Binding-site contacts:
Ligand atom C9 contacts residue LEU270 of chain 1.A at 4.1 Å (hydrophobic).
Ligand atom N2 contacts residue ALA274 of chain 1.A at 4.3 Å.
Ligand atom C3 contacts residue HEM1 of chain 1.B at 4.3 Å.
Ligand atom C9 contacts residue PHE114 of chain 1.A at 4.1 Å (hydrophobic).
Ligand atom C11 contacts residue ILE204 of chain 1.A at 3.6 Å (hydrophobic).
Ligand atom C11 contacts residue LEU205 of chain 1.A at 4.3 Å (hydrophobic).
Ligand atom C5 contacts residue MET325 of chain 1.A at 3.8 Å (hydrophobic).
Ligand atom O2 contacts residue ILE204 of chain 1.A at 3.4 Å.
Ligand atom C1 contacts residue VAL322 of chain 1.A at 4.0 Å (hydrophobic).
Ligand atom C4 contacts residue MET325 of chain 1.A at 3.7 Å (hydrophobic).
Ligand atom N1 contacts residue ALA274 of chain 1.A at 3.9 Å.
Ligand atom C8 contacts residue LEU270 of chain 1.A at 4.2 Å (hydrophobic).
Ligand atom O2 contacts residue LEU205 of chain 1.A at 4.1 Å.
Ligand atom C1 contacts residue HEM1 of chain 1.B at 3.0 Å.
Ligand atom C12 contacts residue THR102 of chain 1.A at 4.2 Å.
Ligand atom C12 contacts residue GOL1 of chain 1.E at 3.6 Å.
Ligand atom C3 contacts residue ALA274 of chain 1.A at 3.6 Å (hydrophobic).
Ligand atom C11 contacts residue GOL1 of chain 1.E at 4.0 Å.
Ligand atom C8 contacts residue VAL273 of chain 1.A at 3.7 Å (hydrophobic).
Ligand atom C2 contacts residue ALA274 of chain 1.A at 3.3 Å (hydrophobic).
Ligand atom C5 contacts residue PHE423 of chain 1.A at 3.9 Å (hydrophobic).
Ligand atom O1 contacts residue GOL1 of chain 1.E at 3.7 Å.
Ligand atom C4 contacts residue VAL322 of chain 1.A at 4.0 Å (hydrophobic).
Ligand atom C4 contacts residue PHE423 of chain 1.A at 3.9 Å (hydrophobic).
Ligand atom C6 contacts residue ALA274 of chain 1.A at 4.2 Å (hydrophobic).
Ligand atom C12 contacts residue LEU205 of chain 1.A at 4.1 Å (hydrophobic).
Ligand atom C2 contacts residue HEM1 of chain 1.B at 3.1 Å.
Ligand atom N1 contacts residue HEM1 of chain 1.B at 2.1 Å.
Ligand atom C3 contacts residue VAL322 of chain 1.A at 4.2 Å (hydrophobic).
Ligand atom C3 contacts residue THR278 of chain 1.A at 3.5 Å.
Ligand atom C11 contacts residue PHE114 of chain 1.A at 3.9 Å (hydrophobic).
Ligand atom C2 contacts residue THR278 of chain 1.A at 3.3 Å.
Ligand atom C10 contacts residue PHE114 of chain 1.A at 3.5 Å (hydrophobic).
Ligand atom C12 contacts residue GOL1 of chain 1.G at 3.9 Å.
Ligand atom N2 contacts residue HEM1 of chain 1.B at 4.2 Å.
Ligand atom O1 contacts residue PHE114 of chain 1.A at 3.2 Å.
Ligand atom N2 contacts residue VAL322 of chain 1.A at 3.8 Å.
Ligand atom C12 contacts residue PHE423 of chain 1.A at 3.9 Å (hydrophobic).
Ligand atom C7 contacts residue LEU270 of chain 1.A at 4.1 Å (hydrophobic).
Ligand atom O2 contacts residue PHE114 of chain 1.A at 3.7 Å.

This small molecule binds to this protein.
Small molecule (SMILES): CCOC(=O)CCCCCCn1ccnc1

Sequence of chain 1.A:
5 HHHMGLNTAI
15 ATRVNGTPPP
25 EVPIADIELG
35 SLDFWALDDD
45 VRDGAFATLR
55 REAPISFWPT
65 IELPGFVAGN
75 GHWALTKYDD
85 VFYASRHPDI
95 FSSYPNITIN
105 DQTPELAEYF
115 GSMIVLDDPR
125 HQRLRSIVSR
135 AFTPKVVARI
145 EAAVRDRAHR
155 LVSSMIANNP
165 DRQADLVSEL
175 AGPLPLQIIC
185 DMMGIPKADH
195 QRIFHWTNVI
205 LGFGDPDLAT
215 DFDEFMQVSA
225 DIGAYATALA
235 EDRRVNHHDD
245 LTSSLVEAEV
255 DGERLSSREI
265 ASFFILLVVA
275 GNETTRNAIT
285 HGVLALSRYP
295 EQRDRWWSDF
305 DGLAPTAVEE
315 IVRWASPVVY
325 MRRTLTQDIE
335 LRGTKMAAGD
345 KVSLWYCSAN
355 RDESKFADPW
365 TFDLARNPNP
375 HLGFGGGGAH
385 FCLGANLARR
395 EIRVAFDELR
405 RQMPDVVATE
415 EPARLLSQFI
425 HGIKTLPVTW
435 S